Binding-site contacts:
Ligand atom P contacts residue DC1 of chain 6.G at 0.8 Å.
Ligand atom C5' contacts residue PHE277 of chain 6.A at 3.8 Å (hydrophobic).
Ligand atom C4' contacts residue DC1 of chain 6.G at 1.2 Å.
Ligand atom OP2 contacts residue PHE277 of chain 6.A at 3.8 Å.
Ligand atom O3' contacts residue DC1 of chain 6.G at 1.5 Å (h-bond).
Ligand atom OP2 contacts residue DC1 of chain 6.G at 1.1 Å.
Ligand atom O4' contacts residue PHE277 of chain 6.A at 4.4 Å.
Ligand atom P contacts residue PHE277 of chain 6.A at 3.7 Å.
Ligand atom O5' contacts residue PHE277 of chain 6.A at 4.1 Å.
Ligand atom C1' contacts residue ARG10 of chain 6.A at 3.5 Å.
Ligand atom OP1 contacts residue DC1 of chain 6.G at 0.3 Å (h-bond).
Ligand atom O5' contacts residue DC1 of chain 6.G at 1.2 Å (h-bond).
Ligand atom C3' contacts residue DC1 of chain 6.G at 1.0 Å.
Ligand atom O4' contacts residue ARG10 of chain 6.A at 4.1 Å.
Ligand atom O4' contacts residue DC1 of chain 6.G at 0.4 Å (h-bond).
Ligand atom C1' contacts residue DC1 of chain 6.G at 1.4 Å.
Ligand atom C2' contacts residue DC1 of chain 6.G at 1.4 Å.
Ligand atom C5' contacts residue DC1 of chain 6.G at 1.5 Å.

The protein below binds the small molecule below.
Small molecule (SMILES): Nc1ccn([C@H]2C[C@H](O)[C@@H](COP(=O)(O)O)O2)c(=O)n1

Sequence of chain 6.A:
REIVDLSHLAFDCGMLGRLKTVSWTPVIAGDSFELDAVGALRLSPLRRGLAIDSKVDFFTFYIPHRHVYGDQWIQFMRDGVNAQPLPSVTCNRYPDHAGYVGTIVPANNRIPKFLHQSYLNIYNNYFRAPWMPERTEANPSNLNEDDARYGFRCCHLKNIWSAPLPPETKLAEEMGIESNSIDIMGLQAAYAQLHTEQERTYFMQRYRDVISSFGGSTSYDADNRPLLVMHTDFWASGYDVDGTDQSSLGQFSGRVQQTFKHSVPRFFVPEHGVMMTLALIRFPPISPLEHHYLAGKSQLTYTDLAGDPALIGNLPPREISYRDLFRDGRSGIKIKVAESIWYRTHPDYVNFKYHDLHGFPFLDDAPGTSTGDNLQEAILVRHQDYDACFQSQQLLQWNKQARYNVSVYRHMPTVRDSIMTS